Binding-site contacts:
Ligand atom O1A contacts residue THR213 of chain 1.C at 3.4 Å.
Ligand atom O2G contacts residue THR213 of chain 1.C at 4.0 Å.
Ligand atom C5' contacts residue GLY209 of chain 1.C at 4.2 Å.
Ligand atom O1B contacts residue THR213 of chain 1.C at 3.3 Å (h-bond).
Ligand atom O4' contacts residue ILE392 of chain 1.C at 4.0 Å.
Ligand atom PB contacts residue GLY209 of chain 1.C at 4.2 Å.
Ligand atom C1' contacts residue ILE392 of chain 1.C at 4.1 Å (hydrophobic).
Ligand atom O2B contacts residue GLY209 of chain 1.C at 3.3 Å.
Ligand atom O3G contacts residue GLU279 of chain 1.C at 4.1 Å.
Ligand atom O3B contacts residue ARG332 of chain 1.D at 3.5 Å (salt-bridge).
Ligand atom O2A contacts residue THR213 of chain 1.C at 3.7 Å.
Ligand atom O2A contacts residue LYS212 of chain 1.C at 3.3 Å (salt-bridge).
Ligand atom PG contacts residue ARG333 of chain 1.D at 3.9 Å.
Ligand atom N1 contacts residue VAL180 of chain 1.C at 3.6 Å.
Ligand atom C6 contacts residue ILE181 of chain 1.C at 3.9 Å (hydrophobic).
Ligand atom C4 contacts residue ALA214 of chain 1.C at 4.0 Å (hydrophobic).
Ligand atom O2B contacts residue GLY211 of chain 1.C at 3.2 Å (h-bond).
Ligand atom PB contacts residue ARG332 of chain 1.D at 4.1 Å.
Ligand atom N1 contacts residue ILE181 of chain 1.C at 3.3 Å (h-bond).
Ligand atom S1G contacts residue ARG333 of chain 1.D at 2.4 Å (salt-bridge).
Ligand atom PG contacts residue ARG332 of chain 1.D at 3.7 Å.
Ligand atom O5' contacts residue ARG332 of chain 1.D at 4.1 Å.
Ligand atom N6 contacts residue ILE181 of chain 1.C at 3.0 Å (h-bond).
Ligand atom O3G contacts residue LYS212 of chain 1.C at 4.1 Å.
Ligand atom N1 contacts residue PRO179 of chain 1.C at 4.0 Å.
Ligand atom O2B contacts residue LYS212 of chain 1.C at 3.8 Å.
Ligand atom C2 contacts residue VAL180 of chain 1.C at 3.9 Å (hydrophobic).
Ligand atom C8 contacts residue PRO388 of chain 1.C at 4.1 Å (hydrophobic).
Ligand atom O2A contacts residue GLY211 of chain 1.C at 3.2 Å.
Ligand atom O3B contacts residue GLY209 of chain 1.C at 3.5 Å (h-bond).
Ligand atom O2G contacts residue ARG333 of chain 1.D at 4.1 Å.
Ligand atom C2 contacts residue PRO179 of chain 1.C at 3.6 Å (hydrophobic).
Ligand atom O2B contacts residue VAL210 of chain 1.C at 3.7 Å.
Ligand atom O1B contacts residue LYS212 of chain 1.C at 3.8 Å.
Ligand atom O3G contacts residue THR316 of chain 1.C at 3.8 Å.
Ligand atom N3 contacts residue LEU354 of chain 1.C at 4.0 Å.
Ligand atom C5 contacts residue ALA214 of chain 1.C at 4.0 Å (hydrophobic).
Ligand atom O3A contacts residue ARG332 of chain 1.D at 3.5 Å (salt-bridge).
Ligand atom C6 contacts residue ILE350 of chain 1.C at 4.0 Å (hydrophobic).
Ligand atom S1G contacts residue ARG332 of chain 1.D at 2.7 Å (salt-bridge).

Sequence of chain 1.C:
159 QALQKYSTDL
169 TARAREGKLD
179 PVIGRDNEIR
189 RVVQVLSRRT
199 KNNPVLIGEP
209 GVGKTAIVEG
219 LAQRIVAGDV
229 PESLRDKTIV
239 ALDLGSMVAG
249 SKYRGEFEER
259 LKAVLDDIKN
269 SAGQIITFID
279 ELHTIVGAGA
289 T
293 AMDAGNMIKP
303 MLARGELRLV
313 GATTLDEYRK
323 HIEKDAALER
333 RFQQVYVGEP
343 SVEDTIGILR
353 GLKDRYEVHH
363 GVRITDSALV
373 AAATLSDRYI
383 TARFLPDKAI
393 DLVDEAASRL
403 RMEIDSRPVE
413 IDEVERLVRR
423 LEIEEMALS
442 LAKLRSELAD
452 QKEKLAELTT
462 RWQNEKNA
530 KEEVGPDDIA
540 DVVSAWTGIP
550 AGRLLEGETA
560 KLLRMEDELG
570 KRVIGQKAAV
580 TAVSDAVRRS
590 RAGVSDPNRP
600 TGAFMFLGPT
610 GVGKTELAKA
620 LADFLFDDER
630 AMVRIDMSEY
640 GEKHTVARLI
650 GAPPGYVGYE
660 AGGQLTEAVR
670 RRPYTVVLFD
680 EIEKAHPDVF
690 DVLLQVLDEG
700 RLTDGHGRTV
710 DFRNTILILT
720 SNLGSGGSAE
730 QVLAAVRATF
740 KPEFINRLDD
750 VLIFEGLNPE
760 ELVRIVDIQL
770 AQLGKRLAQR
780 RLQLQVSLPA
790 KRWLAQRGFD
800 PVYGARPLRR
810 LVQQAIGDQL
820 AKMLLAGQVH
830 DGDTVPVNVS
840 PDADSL

Sequence of chain 1.D:
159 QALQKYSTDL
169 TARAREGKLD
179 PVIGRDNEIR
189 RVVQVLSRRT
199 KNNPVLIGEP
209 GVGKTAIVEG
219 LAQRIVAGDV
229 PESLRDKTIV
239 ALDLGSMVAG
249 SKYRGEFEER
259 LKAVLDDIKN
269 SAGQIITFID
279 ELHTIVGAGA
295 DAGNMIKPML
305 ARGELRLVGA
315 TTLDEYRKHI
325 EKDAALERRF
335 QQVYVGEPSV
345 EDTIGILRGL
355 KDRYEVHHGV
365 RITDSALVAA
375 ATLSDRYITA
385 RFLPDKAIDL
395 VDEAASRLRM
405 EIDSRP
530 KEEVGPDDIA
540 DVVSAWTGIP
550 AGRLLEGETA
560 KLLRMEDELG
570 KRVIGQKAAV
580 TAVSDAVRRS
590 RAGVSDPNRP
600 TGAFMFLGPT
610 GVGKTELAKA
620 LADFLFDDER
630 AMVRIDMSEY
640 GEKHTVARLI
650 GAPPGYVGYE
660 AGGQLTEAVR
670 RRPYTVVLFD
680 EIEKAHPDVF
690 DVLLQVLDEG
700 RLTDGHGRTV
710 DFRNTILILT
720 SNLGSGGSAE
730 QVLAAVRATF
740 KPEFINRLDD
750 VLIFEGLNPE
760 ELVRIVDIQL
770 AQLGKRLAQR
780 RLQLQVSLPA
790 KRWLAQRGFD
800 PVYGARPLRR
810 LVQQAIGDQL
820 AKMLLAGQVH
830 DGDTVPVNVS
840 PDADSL

This protein binds this small molecule.
Small molecule (SMILES): Nc1ncnc2c1ncn2[C@@H]1O[C@H](COP(=O)(O)OP(=O)(O)OP(O)(O)=S)[C@@H](O)[C@H]1O